Binding-site contacts:
Ligand atom C3 contacts residue ASN310 of chain 1.B at 3.8 Å.
Ligand atom C5 contacts residue ASN310 of chain 1.B at 3.7 Å.
Ligand atom C7 contacts residue GLU309 of chain 1.B at 3.5 Å.
Ligand atom N2 contacts residue ASN310 of chain 1.B at 2.9 Å (h-bond).
Ligand atom N2 contacts residue GLU309 of chain 1.B at 3.5 Å (salt-bridge).
Ligand atom C8 contacts residue ASN310 of chain 1.B at 4.1 Å.
Ligand atom O5 contacts residue ASN310 of chain 1.B at 2.4 Å (h-bond).
Ligand atom C4 contacts residue ASN310 of chain 1.B at 4.2 Å.
Ligand atom C2 contacts residue ASN310 of chain 1.B at 2.5 Å.
Ligand atom C1 contacts residue ASN310 of chain 1.B at 1.4 Å.
Ligand atom O7 contacts residue GLU309 of chain 1.B at 2.8 Å (salt-bridge).
Ligand atom C7 contacts residue ASN310 of chain 1.B at 3.7 Å.

Sequence of chain 1.B:
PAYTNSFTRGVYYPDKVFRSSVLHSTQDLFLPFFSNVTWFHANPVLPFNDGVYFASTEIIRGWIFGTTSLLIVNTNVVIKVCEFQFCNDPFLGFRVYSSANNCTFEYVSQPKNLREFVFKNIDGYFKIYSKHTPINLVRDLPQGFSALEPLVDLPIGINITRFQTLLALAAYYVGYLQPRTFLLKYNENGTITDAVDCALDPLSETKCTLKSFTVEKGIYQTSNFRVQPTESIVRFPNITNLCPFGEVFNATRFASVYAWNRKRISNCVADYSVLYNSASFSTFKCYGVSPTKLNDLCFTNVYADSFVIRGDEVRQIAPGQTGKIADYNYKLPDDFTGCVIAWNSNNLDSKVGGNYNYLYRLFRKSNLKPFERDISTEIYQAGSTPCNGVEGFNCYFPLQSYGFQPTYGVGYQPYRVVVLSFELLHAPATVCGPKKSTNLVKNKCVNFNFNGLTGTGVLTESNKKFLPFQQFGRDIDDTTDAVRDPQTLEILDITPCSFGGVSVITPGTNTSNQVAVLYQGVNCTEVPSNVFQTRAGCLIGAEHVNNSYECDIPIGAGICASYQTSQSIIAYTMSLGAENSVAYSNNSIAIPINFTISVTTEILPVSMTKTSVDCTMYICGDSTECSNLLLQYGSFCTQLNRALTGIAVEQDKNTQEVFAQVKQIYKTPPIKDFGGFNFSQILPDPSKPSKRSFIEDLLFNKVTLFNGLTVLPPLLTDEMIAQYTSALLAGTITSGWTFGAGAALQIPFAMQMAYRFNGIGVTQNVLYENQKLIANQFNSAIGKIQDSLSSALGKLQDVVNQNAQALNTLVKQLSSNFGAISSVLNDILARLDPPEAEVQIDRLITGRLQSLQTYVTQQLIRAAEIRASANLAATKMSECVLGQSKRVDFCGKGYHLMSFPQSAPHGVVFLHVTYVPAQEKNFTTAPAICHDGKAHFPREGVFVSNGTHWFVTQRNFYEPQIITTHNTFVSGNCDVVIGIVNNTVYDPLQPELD

A small-molecule ligand and the protein it binds are described below.
Small molecule (SMILES): CC(=O)N[C@@H]1[C@@H](O)[C@H](O)[C@@H](CO)O[C@H]1O